Sequence of chain 2.B:
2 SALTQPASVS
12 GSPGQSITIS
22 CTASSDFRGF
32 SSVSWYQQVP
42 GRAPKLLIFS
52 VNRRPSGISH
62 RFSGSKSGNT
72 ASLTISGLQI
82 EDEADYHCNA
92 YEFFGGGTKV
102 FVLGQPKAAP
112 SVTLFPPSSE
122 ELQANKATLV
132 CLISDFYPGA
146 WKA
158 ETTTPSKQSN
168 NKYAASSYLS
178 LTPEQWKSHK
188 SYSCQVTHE

Sequence of chain 2.A:
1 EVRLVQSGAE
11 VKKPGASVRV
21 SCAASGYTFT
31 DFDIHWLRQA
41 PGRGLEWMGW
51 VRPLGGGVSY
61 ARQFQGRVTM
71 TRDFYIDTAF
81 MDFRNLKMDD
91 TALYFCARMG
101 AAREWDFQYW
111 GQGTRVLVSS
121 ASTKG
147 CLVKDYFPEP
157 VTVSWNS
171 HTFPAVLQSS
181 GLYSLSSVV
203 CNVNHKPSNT

Binding-site contacts:
Ligand atom O6 contacts residue SER33 of chain 2.B at 3.2 Å.
Ligand atom O5 contacts residue TYR92 of chain 2.B at 4.0 Å.
Ligand atom O5 contacts residue ASN246 of chain 2.C at 2.4 Å (h-bond).
Ligand atom N2 contacts residue ASN246 of chain 2.C at 2.9 Å (h-bond).
Ligand atom O5 contacts residue GLU104 of chain 2.A at 4.4 Å.
Ligand atom C1 contacts residue TYR92 of chain 2.B at 3.6 Å (hydrophobic).
Ligand atom N2 contacts residue SER32 of chain 2.B at 4.3 Å.
Ligand atom C2 contacts residue ASN246 of chain 2.C at 2.5 Å.
Ligand atom C8 contacts residue SER33 of chain 2.B at 4.2 Å.
Ligand atom C5 contacts residue ASN246 of chain 2.C at 3.7 Å.
Ligand atom C4 contacts residue ASN246 of chain 2.C at 4.3 Å.
Ligand atom C4 contacts residue ASN53 of chain 2.B at 4.4 Å.
Ligand atom N2 contacts residue GLU245 of chain 2.C at 4.2 Å.
Ligand atom C4 contacts residue SER32 of chain 2.B at 4.1 Å.
Ligand atom C3 contacts residue SER32 of chain 2.B at 4.0 Å.
Ligand atom C1 contacts residue ASN246 of chain 2.C at 1.5 Å.
Ligand atom C6 contacts residue SER33 of chain 2.B at 3.6 Å.
Ligand atom C8 contacts residue SER32 of chain 2.B at 3.3 Å.
Ligand atom C8 contacts residue GLY30 of chain 2.B at 4.3 Å.
Ligand atom C3 contacts residue ASN246 of chain 2.C at 3.8 Å.
Ligand atom O6 contacts residue GLU104 of chain 2.A at 2.7 Å (salt-bridge).
Ligand atom C6 contacts residue GLU104 of chain 2.A at 3.4 Å.
Ligand atom C6 contacts residue SER32 of chain 2.B at 4.1 Å.
Ligand atom C5 contacts residue SER33 of chain 2.B at 4.4 Å.
Ligand atom C8 contacts residue ASN246 of chain 2.C at 4.0 Å.
Ligand atom C7 contacts residue ASN246 of chain 2.C at 3.6 Å.
Ligand atom C7 contacts residue GLU104 of chain 2.A at 4.5 Å.
Ligand atom O7 contacts residue GLU104 of chain 2.A at 4.0 Å.
Ligand atom O7 contacts residue ASN246 of chain 2.C at 4.4 Å.
Ligand atom C8 contacts residue GLU104 of chain 2.A at 3.8 Å.
Ligand atom C1 contacts residue SER32 of chain 2.B at 4.4 Å.
Ligand atom O4 contacts residue ASN53 of chain 2.B at 4.3 Å.
Ligand atom O3 contacts residue ASN53 of chain 2.B at 3.9 Å.
Ligand atom C8 contacts residue SER51 of chain 2.B at 2.8 Å.
Ligand atom C2 contacts residue ASN53 of chain 2.B at 4.4 Å.
Ligand atom O4 contacts residue SER32 of chain 2.B at 4.0 Å.
Ligand atom C7 contacts residue SER51 of chain 2.B at 4.1 Å.
Ligand atom C5 contacts residue SER32 of chain 2.B at 3.7 Å.
Ligand atom O6 contacts residue ASN53 of chain 2.B at 4.0 Å.
Ligand atom C3 contacts residue ASN53 of chain 2.B at 3.5 Å.

The protein below binds the small molecule below.
Small molecule (SMILES): CC(=O)N[C@H]1[C@H](O[C@H]2[C@H](O)[C@@H](NC(C)=O)CO[C@@H]2CO)O[C@H](CO)[C@@H](O[C@@H]2O[C@H](CO[C@H]3O[C@H](CO)[C@@H](O)[C@H](O)[C@@H]3O)[C@@H](O)[C@H](O[C@H]3O[C@H](CO)[C@@H](O)[C@H](O)[C@@H]3O)[C@@H]2O)[C@@H]1O

Sequence of chain 2.C:
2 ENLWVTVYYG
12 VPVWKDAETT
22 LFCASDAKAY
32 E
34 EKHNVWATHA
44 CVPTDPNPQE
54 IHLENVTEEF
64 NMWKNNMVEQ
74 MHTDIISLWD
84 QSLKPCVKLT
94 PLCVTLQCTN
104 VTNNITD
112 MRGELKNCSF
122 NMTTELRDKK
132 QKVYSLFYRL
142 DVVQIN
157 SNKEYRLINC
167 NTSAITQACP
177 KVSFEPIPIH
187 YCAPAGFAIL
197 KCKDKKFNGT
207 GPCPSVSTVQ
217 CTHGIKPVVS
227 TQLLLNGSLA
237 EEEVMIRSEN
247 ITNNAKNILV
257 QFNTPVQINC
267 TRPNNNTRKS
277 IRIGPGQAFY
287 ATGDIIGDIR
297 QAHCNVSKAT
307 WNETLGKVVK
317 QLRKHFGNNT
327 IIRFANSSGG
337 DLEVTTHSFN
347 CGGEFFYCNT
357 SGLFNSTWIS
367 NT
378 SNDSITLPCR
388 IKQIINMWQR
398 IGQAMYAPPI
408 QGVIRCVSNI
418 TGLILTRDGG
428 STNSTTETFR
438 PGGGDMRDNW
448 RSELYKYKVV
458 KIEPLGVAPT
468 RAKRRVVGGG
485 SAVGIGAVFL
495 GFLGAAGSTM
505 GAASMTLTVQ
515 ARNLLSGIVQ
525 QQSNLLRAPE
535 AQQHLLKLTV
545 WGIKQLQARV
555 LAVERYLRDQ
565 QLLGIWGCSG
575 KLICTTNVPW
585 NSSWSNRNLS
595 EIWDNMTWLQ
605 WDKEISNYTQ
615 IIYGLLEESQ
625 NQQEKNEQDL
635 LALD